Binding-site contacts:
Ligand atom C2 contacts residue ALA278 of chain 1.B at 4.5 Å (hydrophobic).
Ligand atom C5 contacts residue SER277 of chain 1.B at 2.9 Å.
Ligand atom O2 contacts residue SER277 of chain 1.B at 3.7 Å.
Ligand atom O5 contacts residue SER277 of chain 1.B at 2.3 Å (h-bond).
Ligand atom C4 contacts residue SER277 of chain 1.B at 3.5 Å.
Ligand atom C6 contacts residue SER277 of chain 1.B at 4.3 Å.
Ligand atom C1 contacts residue SER277 of chain 1.B at 1.3 Å.
Ligand atom C3 contacts residue SER277 of chain 1.B at 3.0 Å.
Ligand atom O3 contacts residue SER277 of chain 1.B at 4.3 Å.
Ligand atom C2 contacts residue SER277 of chain 1.B at 2.4 Å.
Ligand atom C1 contacts residue ALA278 of chain 1.B at 4.2 Å (hydrophobic).
Ligand atom O4 contacts residue SER277 of chain 1.B at 4.4 Å.

Sequence of chain 1.B:
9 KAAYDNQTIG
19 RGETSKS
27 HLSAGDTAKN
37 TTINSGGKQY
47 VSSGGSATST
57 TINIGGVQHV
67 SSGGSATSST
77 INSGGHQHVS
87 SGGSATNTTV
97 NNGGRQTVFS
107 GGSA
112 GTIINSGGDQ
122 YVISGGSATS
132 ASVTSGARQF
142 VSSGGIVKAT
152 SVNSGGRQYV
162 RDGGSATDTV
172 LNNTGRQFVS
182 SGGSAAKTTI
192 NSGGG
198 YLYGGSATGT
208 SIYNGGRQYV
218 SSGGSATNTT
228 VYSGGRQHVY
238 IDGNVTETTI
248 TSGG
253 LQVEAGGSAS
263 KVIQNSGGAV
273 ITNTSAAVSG

This small molecule binds to this protein.
Small molecule (SMILES): OC[C@@H](O)[C@H]1O[C@H](O)[C@@H](O)[C@@H](O)[C@@H]1O